Binding-site contacts:
Ligand atom O1P contacts residue ASP180 of chain 1.A at 3.5 Å (salt-bridge).
Ligand atom CZ contacts residue PHE177 of chain 1.A at 3.8 Å (hydrophobic).
Ligand atom O contacts residue TYR197 of chain 1.A at 3.0 Å.
Ligand atom CB2 contacts residue PHE177 of chain 1.A at 3.6 Å (hydrophobic).
Ligand atom C4 contacts residue GLY198 of chain 1.A at 3.4 Å.
Ligand atom CG3 contacts residue PHE177 of chain 1.A at 3.8 Å (hydrophobic).
Ligand atom O1P contacts residue LYS178 of chain 1.A at 3.6 Å.
Ligand atom C3 contacts residue GLY198 of chain 1.A at 3.2 Å.
Ligand atom O2 contacts residue PHE156 of chain 1.A at 3.7 Å.
Ligand atom O2P contacts residue HIS44 of chain 1.A at 2.8 Å (h-bond).
Ligand atom CZ contacts residue GLY198 of chain 1.A at 3.7 Å.
Ligand atom N contacts residue GLY198 of chain 1.A at 2.8 Å (h-bond).
Ligand atom CA1 contacts residue SER196 of chain 1.A at 3.6 Å.
Ligand atom CZ contacts residue LYS199 of chain 1.A at 3.3 Å.
Ligand atom N2 contacts residue SER181 of chain 1.A at 2.9 Å (h-bond).
Ligand atom O1P contacts residue PHE177 of chain 1.A at 3.8 Å.
Ligand atom CE2 contacts residue LYS178 of chain 1.A at 3.9 Å.
Ligand atom O contacts residue GLY198 of chain 1.A at 3.3 Å (h-bond).
Ligand atom CE1 contacts residue ALA176 of chain 1.A at 3.7 Å (hydrophobic).
Ligand atom P contacts residue SER181 of chain 1.A at 1.6 Å.
Ligand atom N2 contacts residue HIS44 of chain 1.A at 3.6 Å.
Ligand atom CA2 contacts residue SER196 of chain 1.A at 3.7 Å.
Ligand atom C5 contacts residue SER196 of chain 1.A at 3.8 Å.
Ligand atom CE1 contacts residue TYR197 of chain 1.A at 3.9 Å (hydrophobic).
Ligand atom O1P contacts residue SER181 of chain 1.A at 2.7 Å (h-bond).
Ligand atom CB2 contacts residue SER181 of chain 1.A at 3.0 Å.
Ligand atom CE1 contacts residue GLU206 of chain 1.A at 3.5 Å.
Ligand atom P contacts residue HIS44 of chain 1.A at 3.4 Å.
Ligand atom O1P contacts residue GLY179 of chain 1.A at 2.7 Å (h-bond).
Ligand atom CA2 contacts residue SER181 of chain 1.A at 2.6 Å.
Ligand atom CB1 contacts residue HIS44 of chain 1.A at 3.4 Å.
Ligand atom N2 contacts residue SER196 of chain 1.A at 3.0 Å (h-bond).
Ligand atom CA1 contacts residue TYR197 of chain 1.A at 3.8 Å (hydrophobic).
Ligand atom O1 contacts residue LYS199 of chain 1.A at 3.9 Å.
Ligand atom CE2 contacts residue PHE177 of chain 1.A at 3.7 Å (hydrophobic).
Ligand atom CE1 contacts residue GLY198 of chain 1.A at 3.5 Å.
Ligand atom O2P contacts residue SER181 of chain 1.A at 2.6 Å (h-bond).
Ligand atom C2 contacts residue GLY198 of chain 1.A at 3.7 Å.
Ligand atom CG1 contacts residue LYS178 of chain 1.A at 3.4 Å.
Ligand atom CE2 contacts residue LYS199 of chain 1.A at 3.6 Å.

A small-molecule ligand and the protein it binds are described below.
Small molecule (SMILES): CC(C)[C@H](NC(=O)CCC(=O)O)C(=O)N1CCC[C@H]1C(=O)N[C@@H](Cc1ccccc1)P(=O)(O)O

Sequence of chain 1.A:
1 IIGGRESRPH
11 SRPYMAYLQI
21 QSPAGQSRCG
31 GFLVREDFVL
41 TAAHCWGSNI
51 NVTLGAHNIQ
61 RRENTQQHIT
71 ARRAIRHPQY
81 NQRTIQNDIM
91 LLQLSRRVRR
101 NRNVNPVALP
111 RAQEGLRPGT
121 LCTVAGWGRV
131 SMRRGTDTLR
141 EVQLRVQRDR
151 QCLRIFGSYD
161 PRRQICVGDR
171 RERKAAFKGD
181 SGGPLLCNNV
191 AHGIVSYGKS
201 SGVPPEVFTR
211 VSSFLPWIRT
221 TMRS